Sequence of chain 1.E:
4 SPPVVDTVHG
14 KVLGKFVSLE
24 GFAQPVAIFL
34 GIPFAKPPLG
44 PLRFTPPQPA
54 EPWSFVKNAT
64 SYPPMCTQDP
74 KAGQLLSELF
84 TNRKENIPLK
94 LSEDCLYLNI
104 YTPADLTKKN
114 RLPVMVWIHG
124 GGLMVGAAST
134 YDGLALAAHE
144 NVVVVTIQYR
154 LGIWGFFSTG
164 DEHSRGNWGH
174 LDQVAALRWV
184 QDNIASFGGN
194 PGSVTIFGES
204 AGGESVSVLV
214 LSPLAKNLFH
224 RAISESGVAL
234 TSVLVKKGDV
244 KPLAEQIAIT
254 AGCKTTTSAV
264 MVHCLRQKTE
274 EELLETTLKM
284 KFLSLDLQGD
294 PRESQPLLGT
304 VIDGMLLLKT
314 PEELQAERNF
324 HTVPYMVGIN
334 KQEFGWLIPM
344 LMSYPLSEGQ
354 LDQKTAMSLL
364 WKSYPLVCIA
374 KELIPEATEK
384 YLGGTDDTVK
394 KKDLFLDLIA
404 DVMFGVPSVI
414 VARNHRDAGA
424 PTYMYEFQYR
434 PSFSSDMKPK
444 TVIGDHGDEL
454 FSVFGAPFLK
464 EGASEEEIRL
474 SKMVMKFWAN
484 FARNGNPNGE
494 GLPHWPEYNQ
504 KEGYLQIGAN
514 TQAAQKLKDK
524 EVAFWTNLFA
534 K

The protein below binds the small molecule below.
Small molecule (SMILES): CC(=O)N[C@H]1[C@H]([C@H](O)[C@H](O)CO)O[C@@](O)(C(=O)O)C[C@@H]1O

Binding-site contacts:
Ligand atom O1B contacts residue PRO66 of chain 1.E at 3.0 Å.
Ligand atom O1A contacts residue PRO67 of chain 1.E at 4.0 Å.
Ligand atom C3 contacts residue TYR100 of chain 1.E at 3.8 Å (hydrophobic).
Ligand atom O2 contacts residue SER64 of chain 1.E at 2.9 Å (h-bond).
Ligand atom O10 contacts residue ASN61 of chain 1.E at 2.2 Å (h-bond).
Ligand atom C7 contacts residue SER64 of chain 1.E at 3.5 Å.
Ligand atom O4 contacts residue LYS60 of chain 1.E at 3.0 Å.
Ligand atom C10 contacts residue ASN61 of chain 1.E at 3.2 Å.
Ligand atom C11 contacts residue ASN61 of chain 1.E at 3.6 Å.
Ligand atom C10 contacts residue LYS60 of chain 1.E at 3.9 Å.
Ligand atom O2 contacts residue LEU33 of chain 1.E at 3.8 Å.
Ligand atom C6 contacts residue SER64 of chain 1.E at 4.1 Å.
Ligand atom O4 contacts residue GLY34 of chain 1.E at 3.3 Å (h-bond).
Ligand atom O1A contacts residue TYR100 of chain 1.E at 3.6 Å.
Ligand atom O4 contacts residue ASN61 of chain 1.E at 4.2 Å.
Ligand atom N5 contacts residue ASN61 of chain 1.E at 3.9 Å.
Ligand atom O7 contacts residue SER64 of chain 1.E at 2.7 Å (h-bond).
Ligand atom C9 contacts residue SER64 of chain 1.E at 3.7 Å.
Ligand atom C5 contacts residue ASN61 of chain 1.E at 3.6 Å.
Ligand atom O1B contacts residue SER64 of chain 1.E at 3.7 Å.
Ligand atom C1 contacts residue TYR65 of chain 1.E at 4.1 Å (hydrophobic).
Ligand atom O6 contacts residue SER64 of chain 1.E at 3.6 Å.
Ligand atom C4 contacts residue GLY34 of chain 1.E at 3.8 Å.
Ligand atom C1 contacts residue PRO67 of chain 1.E at 4.2 Å (hydrophobic).
Ligand atom C11 contacts residue LYS60 of chain 1.E at 3.9 Å.
Ligand atom O10 contacts residue ALA62 of chain 1.E at 4.2 Å.
Ligand atom O1A contacts residue PRO66 of chain 1.E at 2.8 Å.
Ligand atom C8 contacts residue SER64 of chain 1.E at 3.4 Å.
Ligand atom O10 contacts residue LYS60 of chain 1.E at 4.1 Å.
Ligand atom O8 contacts residue LYS244 of chain 1.F at 3.6 Å (salt-bridge).
Ligand atom C2 contacts residue SER64 of chain 1.E at 3.7 Å.
Ligand atom C2 contacts residue GLY34 of chain 1.E at 4.1 Å.
Ligand atom N5 contacts residue LYS60 of chain 1.E at 4.2 Å.
Ligand atom O1B contacts residue TYR65 of chain 1.E at 3.2 Å (h-bond).
Ligand atom C1 contacts residue PRO66 of chain 1.E at 3.3 Å (hydrophobic).
Ligand atom O1B contacts residue PRO67 of chain 1.E at 3.7 Å.
Ligand atom O7 contacts residue ASN61 of chain 1.E at 3.6 Å.
Ligand atom C3 contacts residue GLY34 of chain 1.E at 3.0 Å.
Ligand atom C1 contacts residue SER64 of chain 1.E at 3.9 Å.
Ligand atom O1A contacts residue GLY34 of chain 1.E at 3.4 Å.

Sequence of chain 1.F:
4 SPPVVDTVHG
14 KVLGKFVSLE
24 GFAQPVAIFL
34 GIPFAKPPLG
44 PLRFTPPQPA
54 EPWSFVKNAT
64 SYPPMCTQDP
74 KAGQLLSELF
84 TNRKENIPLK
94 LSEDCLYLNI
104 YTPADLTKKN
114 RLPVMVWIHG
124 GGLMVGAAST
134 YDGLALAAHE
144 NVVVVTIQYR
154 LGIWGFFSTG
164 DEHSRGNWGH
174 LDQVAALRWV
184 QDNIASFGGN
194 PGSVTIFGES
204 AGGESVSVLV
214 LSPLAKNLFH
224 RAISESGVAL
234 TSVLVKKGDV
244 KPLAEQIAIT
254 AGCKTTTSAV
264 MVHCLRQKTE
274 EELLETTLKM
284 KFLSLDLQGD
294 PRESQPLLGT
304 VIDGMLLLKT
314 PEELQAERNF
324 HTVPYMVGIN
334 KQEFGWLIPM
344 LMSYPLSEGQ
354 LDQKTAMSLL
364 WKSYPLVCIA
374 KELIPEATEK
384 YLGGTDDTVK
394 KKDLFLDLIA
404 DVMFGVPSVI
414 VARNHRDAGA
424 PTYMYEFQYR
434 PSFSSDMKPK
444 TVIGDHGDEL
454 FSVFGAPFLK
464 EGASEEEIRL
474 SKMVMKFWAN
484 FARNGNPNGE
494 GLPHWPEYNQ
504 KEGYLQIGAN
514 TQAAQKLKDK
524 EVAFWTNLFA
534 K